Sequence of chain 1.D:
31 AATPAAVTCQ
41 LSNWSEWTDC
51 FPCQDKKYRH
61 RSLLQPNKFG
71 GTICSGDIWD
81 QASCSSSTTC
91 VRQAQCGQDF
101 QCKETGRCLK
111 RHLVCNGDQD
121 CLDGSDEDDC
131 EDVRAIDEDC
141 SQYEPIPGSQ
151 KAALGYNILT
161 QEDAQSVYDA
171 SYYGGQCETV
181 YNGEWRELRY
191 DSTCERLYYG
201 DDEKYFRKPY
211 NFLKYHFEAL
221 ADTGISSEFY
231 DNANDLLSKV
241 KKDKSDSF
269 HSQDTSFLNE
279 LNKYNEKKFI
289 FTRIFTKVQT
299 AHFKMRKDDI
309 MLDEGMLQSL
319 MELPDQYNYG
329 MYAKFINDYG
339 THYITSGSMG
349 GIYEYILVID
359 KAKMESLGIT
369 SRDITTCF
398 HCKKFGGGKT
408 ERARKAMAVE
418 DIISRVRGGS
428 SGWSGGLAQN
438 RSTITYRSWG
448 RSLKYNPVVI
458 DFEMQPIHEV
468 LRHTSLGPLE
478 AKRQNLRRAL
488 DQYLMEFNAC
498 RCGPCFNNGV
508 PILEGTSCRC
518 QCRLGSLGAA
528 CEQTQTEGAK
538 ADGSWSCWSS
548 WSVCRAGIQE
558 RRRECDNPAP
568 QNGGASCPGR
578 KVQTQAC

Binding-site contacts:
Ligand atom C3 contacts residue ASN437 of chain 1.D at 3.8 Å.
Ligand atom O7 contacts residue ASN437 of chain 1.D at 3.1 Å (h-bond).
Ligand atom N2 contacts residue ARG438 of chain 1.D at 4.5 Å.
Ligand atom C1 contacts residue SER439 of chain 1.D at 4.4 Å.
Ligand atom C6 contacts residue VAL452 of chain 1.F at 3.7 Å (hydrophobic).
Ligand atom O6 contacts residue VAL452 of chain 1.F at 3.8 Å.
Ligand atom C6 contacts residue ASP451 of chain 1.F at 3.9 Å.
Ligand atom O6 contacts residue ASP451 of chain 1.F at 3.0 Å (salt-bridge).
Ligand atom C5 contacts residue VAL452 of chain 1.F at 4.2 Å (hydrophobic).
Ligand atom C7 contacts residue ASN437 of chain 1.D at 3.3 Å.
Ligand atom C5 contacts residue ASN437 of chain 1.D at 3.5 Å.
Ligand atom O5 contacts residue VAL452 of chain 1.F at 3.7 Å.
Ligand atom C2 contacts residue ASN437 of chain 1.D at 2.5 Å.
Ligand atom C8 contacts residue ARG438 of chain 1.D at 4.2 Å.
Ligand atom N2 contacts residue ASN437 of chain 1.D at 3.0 Å (h-bond).
Ligand atom C1 contacts residue ASN437 of chain 1.D at 1.4 Å.
Ligand atom C4 contacts residue ASN437 of chain 1.D at 4.2 Å.
Ligand atom O5 contacts residue ASN437 of chain 1.D at 2.2 Å (h-bond).

A small-molecule ligand and the protein it binds are described below.
Small molecule (SMILES): CC(=O)N[C@H]1[C@H](O[C@H]2[C@H](O)[C@@H](NC(C)=O)CO[C@@H]2CO)O[C@H](CO)[C@@H](O)[C@@H]1O

Sequence of chain 1.F:
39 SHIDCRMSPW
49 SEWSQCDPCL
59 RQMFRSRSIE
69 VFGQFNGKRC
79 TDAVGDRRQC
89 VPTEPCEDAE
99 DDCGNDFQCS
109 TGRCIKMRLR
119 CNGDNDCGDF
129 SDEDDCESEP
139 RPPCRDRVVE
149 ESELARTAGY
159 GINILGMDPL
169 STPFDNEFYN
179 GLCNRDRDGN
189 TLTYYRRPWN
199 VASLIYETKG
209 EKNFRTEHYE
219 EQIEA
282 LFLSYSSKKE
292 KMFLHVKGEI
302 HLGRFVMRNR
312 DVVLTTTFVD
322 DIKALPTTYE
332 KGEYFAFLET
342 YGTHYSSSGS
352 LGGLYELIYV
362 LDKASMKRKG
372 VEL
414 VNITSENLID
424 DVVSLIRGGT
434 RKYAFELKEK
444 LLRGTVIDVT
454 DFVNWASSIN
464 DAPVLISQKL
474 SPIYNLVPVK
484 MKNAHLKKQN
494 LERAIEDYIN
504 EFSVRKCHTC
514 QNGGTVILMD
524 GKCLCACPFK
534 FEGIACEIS